Sequence of chain 1.I:
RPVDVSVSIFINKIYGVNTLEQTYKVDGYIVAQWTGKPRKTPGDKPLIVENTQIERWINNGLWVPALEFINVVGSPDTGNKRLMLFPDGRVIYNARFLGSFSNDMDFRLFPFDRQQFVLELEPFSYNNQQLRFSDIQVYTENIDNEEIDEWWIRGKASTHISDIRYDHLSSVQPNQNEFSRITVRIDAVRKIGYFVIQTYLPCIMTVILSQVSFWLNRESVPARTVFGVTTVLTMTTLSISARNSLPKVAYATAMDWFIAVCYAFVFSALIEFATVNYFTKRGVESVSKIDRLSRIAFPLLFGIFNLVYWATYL

Sequence of chain 1.H:
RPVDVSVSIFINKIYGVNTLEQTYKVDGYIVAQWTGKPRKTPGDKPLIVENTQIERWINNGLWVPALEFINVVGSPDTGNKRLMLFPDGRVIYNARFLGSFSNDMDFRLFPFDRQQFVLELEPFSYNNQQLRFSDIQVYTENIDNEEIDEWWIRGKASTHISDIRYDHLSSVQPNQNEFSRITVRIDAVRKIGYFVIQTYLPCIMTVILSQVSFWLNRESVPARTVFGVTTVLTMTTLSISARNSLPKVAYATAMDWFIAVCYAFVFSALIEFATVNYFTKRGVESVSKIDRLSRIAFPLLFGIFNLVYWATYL

Binding-site contacts:
Ligand atom C20 contacts residue THR284 of chain 1.I at 4.2 Å.
Ligand atom C4 contacts residue GLN220 of chain 1.H at 4.0 Å.
Ligand atom O3 contacts residue GLN220 of chain 1.H at 2.5 Å (h-bond).
Ligand atom O3 contacts residue ARG304 of chain 1.H at 4.5 Å.
Ligand atom C6 contacts residue VAL221 of chain 1.H at 3.6 Å (hydrophobic).
Ligand atom O3 contacts residue TRP224 of chain 1.H at 4.3 Å.
Ligand atom C5 contacts residue TRP224 of chain 1.H at 4.3 Å (hydrophobic).
Ligand atom C16 contacts residue THR284 of chain 1.I at 4.0 Å.
Ligand atom C16 contacts residue TRP224 of chain 1.H at 3.7 Å (hydrophobic).
Ligand atom C20 contacts residue ALA283 of chain 1.I at 4.4 Å (hydrophobic).
Ligand atom C6 contacts residue ILE217 of chain 1.H at 4.1 Å (hydrophobic).
Ligand atom C8 contacts residue TRP224 of chain 1.H at 4.0 Å (hydrophobic).
Ligand atom C21 contacts residue TRP224 of chain 1.H at 3.6 Å (hydrophobic).
Ligand atom C15 contacts residue ALA283 of chain 1.I at 3.8 Å (hydrophobic).
Ligand atom C11 contacts residue TRP224 of chain 1.H at 3.9 Å (hydrophobic).
Ligand atom C18 contacts residue THR284 of chain 1.I at 4.0 Å.
Ligand atom C7 contacts residue VAL221 of chain 1.H at 3.6 Å (hydrophobic).
Ligand atom C9 contacts residue TRP224 of chain 1.H at 3.5 Å (hydrophobic).
Ligand atom C7 contacts residue TRP224 of chain 1.H at 4.0 Å (hydrophobic).
Ligand atom O20 contacts residue THR284 of chain 1.I at 3.2 Å.
Ligand atom C13 contacts residue TRP224 of chain 1.H at 3.9 Å (hydrophobic).
Ligand atom O20 contacts residue TYR287 of chain 1.I at 4.2 Å.
Ligand atom C14 contacts residue TRP224 of chain 1.H at 3.5 Å (hydrophobic).
Ligand atom C10 contacts residue TRP224 of chain 1.H at 4.3 Å (hydrophobic).
Ligand atom C4 contacts residue ILE217 of chain 1.H at 4.2 Å (hydrophobic).
Ligand atom C12 contacts residue TRP224 of chain 1.H at 3.5 Å (hydrophobic).
Ligand atom O3 contacts residue PRO308 of chain 1.H at 3.2 Å.
Ligand atom C1 contacts residue TRP224 of chain 1.H at 4.4 Å (hydrophobic).
Ligand atom C21 contacts residue TYR287 of chain 1.I at 3.5 Å (hydrophobic).
Ligand atom C20 contacts residue TRP224 of chain 1.H at 4.2 Å (hydrophobic).
Ligand atom O20 contacts residue ALA283 of chain 1.I at 4.0 Å.
Ligand atom C15 contacts residue TRP224 of chain 1.H at 3.8 Å (hydrophobic).
Ligand atom C2 contacts residue PRO308 of chain 1.H at 4.2 Å (hydrophobic).
Ligand atom C17 contacts residue ALA283 of chain 1.I at 4.3 Å (hydrophobic).
Ligand atom C3 contacts residue PRO308 of chain 1.H at 3.9 Å (hydrophobic).
Ligand atom C3 contacts residue GLN220 of chain 1.H at 3.3 Å.
Ligand atom C17 contacts residue TRP224 of chain 1.H at 3.6 Å (hydrophobic).
Ligand atom C16 contacts residue ALA283 of chain 1.I at 3.1 Å (hydrophobic).
Ligand atom C20 contacts residue TYR287 of chain 1.I at 4.2 Å (hydrophobic).

A protein and the small-molecule ligand that binds it are described below.
Small molecule (SMILES): CC(=O)[C@H]1CC[C@H]2[C@@H]3CC[C@H]4C[C@H](O)CC[C@]4(C)[C@H]3C(=O)C[C@]12C